Sequence of chain 1.B:
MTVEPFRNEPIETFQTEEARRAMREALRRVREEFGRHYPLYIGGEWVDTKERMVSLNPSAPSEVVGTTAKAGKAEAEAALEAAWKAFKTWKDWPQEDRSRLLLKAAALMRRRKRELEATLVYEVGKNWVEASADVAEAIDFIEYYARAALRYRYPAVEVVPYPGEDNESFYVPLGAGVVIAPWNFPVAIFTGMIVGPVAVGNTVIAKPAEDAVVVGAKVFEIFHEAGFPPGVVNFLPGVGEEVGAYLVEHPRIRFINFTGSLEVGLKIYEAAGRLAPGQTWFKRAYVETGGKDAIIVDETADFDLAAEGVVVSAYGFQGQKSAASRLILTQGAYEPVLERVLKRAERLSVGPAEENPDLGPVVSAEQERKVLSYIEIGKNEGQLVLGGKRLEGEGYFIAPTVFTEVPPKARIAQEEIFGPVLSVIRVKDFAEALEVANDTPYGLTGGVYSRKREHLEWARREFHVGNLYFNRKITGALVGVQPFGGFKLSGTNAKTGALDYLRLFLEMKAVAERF

A small-molecule ligand and the protein it binds are described below.
Small molecule (SMILES): C[C@H](N)C(=O)O

Binding-site contacts:
Ligand atom C contacts residue THR476 of chain 1.B at 4.2 Å.
Ligand atom OXT contacts residue GLY477 of chain 1.B at 2.8 Å (h-bond).
Ligand atom O contacts residue ALA478 of chain 1.B at 2.9 Å (h-bond).
Ligand atom O contacts residue SER323 of chain 1.B at 3.7 Å.
Ligand atom OXT contacts residue THR476 of chain 1.B at 3.7 Å.
Ligand atom CA contacts residue SER323 of chain 1.B at 4.1 Å.
Ligand atom N contacts residue PHE485 of chain 1.B at 3.8 Å.
Ligand atom CB contacts residue PHE485 of chain 1.B at 3.6 Å (hydrophobic).
Ligand atom C contacts residue SER323 of chain 1.B at 3.2 Å.
Ligand atom OXT contacts residue ALA478 of chain 1.B at 4.2 Å.
Ligand atom O contacts residue THR476 of chain 1.B at 3.9 Å.
Ligand atom C contacts residue GLY477 of chain 1.B at 3.3 Å.
Ligand atom OXT contacts residue SER323 of chain 1.B at 2.6 Å (h-bond).
Ligand atom CB contacts residue SER323 of chain 1.B at 3.8 Å.
Ligand atom O contacts residue GLY477 of chain 1.B at 3.2 Å (h-bond).
Ligand atom O contacts residue PHE485 of chain 1.B at 3.5 Å.
Ligand atom CB contacts residue PHE185 of chain 1.B at 3.6 Å (hydrophobic).
Ligand atom OXT contacts residue PHE185 of chain 1.B at 4.3 Å.
Ligand atom CA contacts residue PHE485 of chain 1.B at 4.2 Å (hydrophobic).
Ligand atom CB contacts residue CSO322 of chain 1.B at 3.2 Å.
Ligand atom CA contacts residue PHE185 of chain 1.B at 4.0 Å (hydrophobic).
Ligand atom OXT contacts residue LYS321 of chain 1.B at 4.2 Å.
Ligand atom N contacts residue ALA478 of chain 1.B at 4.2 Å.
Ligand atom N contacts residue GLU137 of chain 1.B at 4.2 Å.
Ligand atom C contacts residue ALA478 of chain 1.B at 3.7 Å (hydrophobic).
Ligand atom C contacts residue PHE485 of chain 1.B at 4.2 Å (hydrophobic).